Sequence of chain 1.A:
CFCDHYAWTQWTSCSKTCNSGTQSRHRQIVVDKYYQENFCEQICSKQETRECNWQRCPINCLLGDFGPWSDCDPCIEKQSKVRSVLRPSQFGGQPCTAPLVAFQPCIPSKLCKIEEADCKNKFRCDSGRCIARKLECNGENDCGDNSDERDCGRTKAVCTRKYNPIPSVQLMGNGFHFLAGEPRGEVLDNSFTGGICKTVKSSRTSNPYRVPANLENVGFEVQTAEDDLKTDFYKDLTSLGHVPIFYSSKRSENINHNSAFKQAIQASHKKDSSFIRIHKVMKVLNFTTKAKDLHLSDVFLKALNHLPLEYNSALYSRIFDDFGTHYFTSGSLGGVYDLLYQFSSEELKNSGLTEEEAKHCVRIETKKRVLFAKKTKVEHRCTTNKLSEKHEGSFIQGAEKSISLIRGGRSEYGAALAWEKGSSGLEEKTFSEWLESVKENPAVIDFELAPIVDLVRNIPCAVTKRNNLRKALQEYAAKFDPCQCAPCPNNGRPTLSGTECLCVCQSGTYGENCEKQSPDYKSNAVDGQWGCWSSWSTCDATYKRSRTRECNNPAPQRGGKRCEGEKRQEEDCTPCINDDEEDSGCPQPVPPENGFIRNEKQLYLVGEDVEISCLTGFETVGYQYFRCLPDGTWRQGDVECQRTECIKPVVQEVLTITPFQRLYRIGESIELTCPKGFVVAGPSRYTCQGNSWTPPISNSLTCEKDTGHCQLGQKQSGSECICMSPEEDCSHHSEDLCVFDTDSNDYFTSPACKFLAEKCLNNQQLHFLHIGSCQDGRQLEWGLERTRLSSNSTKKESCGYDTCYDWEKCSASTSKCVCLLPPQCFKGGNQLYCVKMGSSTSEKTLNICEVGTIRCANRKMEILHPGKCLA

Binding-site contacts:
Ligand atom C1 contacts residue CYS57 of chain 1.A at 4.4 Å (hydrophobic).
Ligand atom C2 contacts residue THR17 of chain 1.A at 2.5 Å.
Ligand atom O2 contacts residue THR17 of chain 1.A at 2.7 Å (h-bond).
Ligand atom C4 contacts residue THR17 of chain 1.A at 3.5 Å.
Ligand atom C5 contacts residue THR17 of chain 1.A at 2.8 Å.
Ligand atom C1 contacts residue CYS18 of chain 1.A at 4.5 Å (hydrophobic).
Ligand atom O5 contacts residue CYS18 of chain 1.A at 4.3 Å.
Ligand atom C3 contacts residue CYS18 of chain 1.A at 3.4 Å (hydrophobic).
Ligand atom O3 contacts residue CYS18 of chain 1.A at 4.2 Å.
Ligand atom C6 contacts residue THR17 of chain 1.A at 4.1 Å.
Ligand atom C5 contacts residue CYS18 of chain 1.A at 3.3 Å (hydrophobic).
Ligand atom O4 contacts residue THR17 of chain 1.A at 4.3 Å.
Ligand atom O6 contacts residue LYS16 of chain 1.A at 3.3 Å.
Ligand atom C4 contacts residue CYS18 of chain 1.A at 3.4 Å (hydrophobic).
Ligand atom C2 contacts residue CYS18 of chain 1.A at 4.4 Å (hydrophobic).
Ligand atom C5 contacts residue CYS57 of chain 1.A at 4.0 Å (hydrophobic).
Ligand atom C1 contacts residue THR17 of chain 1.A at 1.4 Å.
Ligand atom O6 contacts residue CYS18 of chain 1.A at 4.1 Å.
Ligand atom O5 contacts residue CYS18 of chain 1.A at 4.4 Å.
Ligand atom O5 contacts residue THR17 of chain 1.A at 2.3 Å (h-bond).
Ligand atom C1 contacts residue CYS18 of chain 1.A at 4.1 Å (hydrophobic).
Ligand atom C3 contacts residue THR17 of chain 1.A at 3.1 Å.
Ligand atom O5 contacts residue CYS57 of chain 1.A at 4.5 Å.
Ligand atom C6 contacts residue LYS16 of chain 1.A at 4.4 Å.
Ligand atom C5 contacts residue CYS18 of chain 1.A at 4.5 Å (hydrophobic).
Ligand atom O5 contacts residue THR17 of chain 1.A at 4.5 Å.
Ligand atom O3 contacts residue THR17 of chain 1.A at 4.4 Å.
Ligand atom C6 contacts residue CYS18 of chain 1.A at 4.0 Å (hydrophobic).

This small molecule binds to this protein.
Small molecule (SMILES): C[C@@H]1OC[C@@H](O)[C@H](O[C@@H]2O[C@H](CO)[C@@H](O)[C@H](O)[C@H]2O)[C@@H]1O